Sequence of chain 1.B:
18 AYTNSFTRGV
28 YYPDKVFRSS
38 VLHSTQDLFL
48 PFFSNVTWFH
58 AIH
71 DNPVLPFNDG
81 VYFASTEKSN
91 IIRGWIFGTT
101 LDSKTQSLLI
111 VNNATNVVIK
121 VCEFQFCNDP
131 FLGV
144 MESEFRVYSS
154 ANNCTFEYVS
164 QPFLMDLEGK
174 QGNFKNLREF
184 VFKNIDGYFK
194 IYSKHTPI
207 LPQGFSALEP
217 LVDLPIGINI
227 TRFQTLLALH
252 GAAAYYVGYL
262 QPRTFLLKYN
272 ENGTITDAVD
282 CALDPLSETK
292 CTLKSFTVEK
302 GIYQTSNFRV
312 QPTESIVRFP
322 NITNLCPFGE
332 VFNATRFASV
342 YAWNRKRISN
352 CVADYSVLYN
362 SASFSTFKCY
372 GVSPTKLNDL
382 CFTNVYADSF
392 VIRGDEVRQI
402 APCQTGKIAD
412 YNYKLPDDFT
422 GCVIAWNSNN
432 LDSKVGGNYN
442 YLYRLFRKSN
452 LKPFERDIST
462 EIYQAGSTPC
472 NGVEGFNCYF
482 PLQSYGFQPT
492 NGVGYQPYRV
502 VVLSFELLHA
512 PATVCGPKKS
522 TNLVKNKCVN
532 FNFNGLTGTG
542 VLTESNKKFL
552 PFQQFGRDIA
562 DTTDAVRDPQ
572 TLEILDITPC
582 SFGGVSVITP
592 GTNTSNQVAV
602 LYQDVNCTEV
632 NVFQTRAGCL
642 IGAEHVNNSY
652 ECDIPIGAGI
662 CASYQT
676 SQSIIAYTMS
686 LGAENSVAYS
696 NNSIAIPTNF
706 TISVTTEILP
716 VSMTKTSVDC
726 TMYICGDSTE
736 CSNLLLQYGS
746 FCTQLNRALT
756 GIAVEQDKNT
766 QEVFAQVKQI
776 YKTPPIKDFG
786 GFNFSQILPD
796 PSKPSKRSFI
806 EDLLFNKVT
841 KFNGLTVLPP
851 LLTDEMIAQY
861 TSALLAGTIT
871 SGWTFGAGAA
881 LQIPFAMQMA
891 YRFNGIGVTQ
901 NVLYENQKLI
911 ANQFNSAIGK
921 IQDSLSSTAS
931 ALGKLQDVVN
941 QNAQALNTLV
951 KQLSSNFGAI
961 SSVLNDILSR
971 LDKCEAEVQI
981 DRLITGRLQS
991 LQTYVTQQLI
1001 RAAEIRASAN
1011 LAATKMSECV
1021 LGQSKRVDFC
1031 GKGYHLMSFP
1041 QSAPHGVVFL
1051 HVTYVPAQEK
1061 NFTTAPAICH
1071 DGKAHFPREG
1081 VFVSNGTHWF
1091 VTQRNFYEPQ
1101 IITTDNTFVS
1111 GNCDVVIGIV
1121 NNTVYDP

Binding-site contacts:
Ligand atom C4 contacts residue ASN594 of chain 1.B at 4.3 Å.
Ligand atom O7 contacts residue ASN594 of chain 1.B at 3.5 Å (h-bond).
Ligand atom C5 contacts residue ASN594 of chain 1.B at 3.7 Å.
Ligand atom O5 contacts residue ASN594 of chain 1.B at 2.5 Å (h-bond).
Ligand atom C2 contacts residue ASN594 of chain 1.B at 2.6 Å.
Ligand atom C8 contacts residue ASN594 of chain 1.B at 4.3 Å.
Ligand atom C3 contacts residue ASN594 of chain 1.B at 3.8 Å.
Ligand atom C7 contacts residue ASN594 of chain 1.B at 3.3 Å.
Ligand atom N2 contacts residue ASN594 of chain 1.B at 2.9 Å (h-bond).
Ligand atom C1 contacts residue ASN594 of chain 1.B at 1.4 Å.

The protein below binds the small molecule below.
Small molecule (SMILES): CC(=O)N[C@@H]1[C@@H](O)[C@H](O)[C@@H](CO)O[C@H]1O